Sequence of chain 1.H:
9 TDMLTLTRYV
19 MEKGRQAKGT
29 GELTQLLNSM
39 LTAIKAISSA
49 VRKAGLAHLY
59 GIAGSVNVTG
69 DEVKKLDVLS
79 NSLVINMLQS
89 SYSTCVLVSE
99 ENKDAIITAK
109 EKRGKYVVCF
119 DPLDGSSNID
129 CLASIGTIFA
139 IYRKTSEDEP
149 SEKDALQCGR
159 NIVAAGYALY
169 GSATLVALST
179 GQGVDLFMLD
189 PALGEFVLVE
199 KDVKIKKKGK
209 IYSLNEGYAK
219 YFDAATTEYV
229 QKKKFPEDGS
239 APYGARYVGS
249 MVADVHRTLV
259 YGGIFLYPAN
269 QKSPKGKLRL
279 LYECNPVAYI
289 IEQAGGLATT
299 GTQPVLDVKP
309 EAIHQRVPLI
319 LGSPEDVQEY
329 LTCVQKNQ

Sequence of chain 1.F:
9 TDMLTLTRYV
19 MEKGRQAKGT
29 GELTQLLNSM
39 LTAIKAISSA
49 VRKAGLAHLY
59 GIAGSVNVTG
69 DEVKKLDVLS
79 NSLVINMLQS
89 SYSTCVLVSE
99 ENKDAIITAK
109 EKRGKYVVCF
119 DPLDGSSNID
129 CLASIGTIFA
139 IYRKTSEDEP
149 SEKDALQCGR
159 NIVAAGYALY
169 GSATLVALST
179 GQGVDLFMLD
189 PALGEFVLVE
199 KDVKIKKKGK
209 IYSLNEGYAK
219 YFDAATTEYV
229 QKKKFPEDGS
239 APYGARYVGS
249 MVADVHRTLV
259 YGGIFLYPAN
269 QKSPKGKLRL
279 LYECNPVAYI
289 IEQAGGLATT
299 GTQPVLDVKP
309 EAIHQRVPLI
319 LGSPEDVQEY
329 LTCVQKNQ

Binding-site contacts:
Ligand atom C7 contacts residue GLY22 of chain 1.F at 3.4 Å.
Ligand atom N8 contacts residue GLY22 of chain 1.F at 2.9 Å (h-bond).
Ligand atom C12 contacts residue GLY22 of chain 1.F at 3.6 Å.
Ligand atom O18 contacts residue THR32 of chain 1.F at 2.6 Å (h-bond).
Ligand atom C20 contacts residue LYS21 of chain 1.F at 3.6 Å.
Ligand atom C3 contacts residue 96G1 of chain 1.W at 3.6 Å.
Ligand atom O16 contacts residue THR32 of chain 1.F at 2.9 Å (h-bond).
Ligand atom C7 contacts residue GLY29 of chain 1.F at 3.1 Å.
Ligand atom BR21 contacts residue GLY29 of chain 1.H at 3.7 Å.
Ligand atom C22 contacts residue GLN180 of chain 1.F at 3.6 Å.
Ligand atom C23 contacts residue GLN180 of chain 1.F at 3.4 Å.
Ligand atom C19 contacts residue ALA25 of chain 1.F at 3.6 Å (hydrophobic).
Ligand atom O16 contacts residue LEU31 of chain 1.F at 3.0 Å (h-bond).
Ligand atom N10 contacts residue 96G1 of chain 1.W at 3.0 Å.
Ligand atom O15 contacts residue THR28 of chain 1.F at 3.7 Å.
Ligand atom C3 contacts residue GLY22 of chain 1.F at 3.6 Å.
Ligand atom N4 contacts residue GLY27 of chain 1.F at 3.2 Å.
Ligand atom O16 contacts residue GLY29 of chain 1.F at 3.1 Å.
Ligand atom C11 contacts residue ARG23 of chain 1.F at 3.3 Å.
Ligand atom N4 contacts residue GLY22 of chain 1.F at 3.5 Å (h-bond).
Ligand atom BR21 contacts residue MET19 of chain 1.F at 3.7 Å.
Ligand atom O18 contacts residue GLY22 of chain 1.F at 3.7 Å.
Ligand atom O15 contacts residue GLY27 of chain 1.F at 3.6 Å.
Ligand atom S1 contacts residue GLY29 of chain 1.F at 3.5 Å (h-bond).
Ligand atom C11 contacts residue 96G1 of chain 1.W at 3.5 Å.
Ligand atom C14 contacts residue ARG23 of chain 1.F at 3.4 Å.
Ligand atom N8 contacts residue GLY29 of chain 1.F at 3.5 Å (h-bond).
Ligand atom C2 contacts residue GLY22 of chain 1.F at 3.6 Å.
Ligand atom C12 contacts residue THR32 of chain 1.F at 3.3 Å.
Ligand atom N8 contacts residue GLY27 of chain 1.F at 3.1 Å (h-bond).
Ligand atom C14 contacts residue 96G1 of chain 1.W at 3.1 Å.
Ligand atom O16 contacts residue GLU30 of chain 1.F at 3.3 Å (salt-bridge).
Ligand atom N4 contacts residue THR28 of chain 1.F at 3.6 Å (h-bond).
Ligand atom C9 contacts residue GLY22 of chain 1.F at 3.7 Å.
Ligand atom O18 contacts residue GLY29 of chain 1.F at 3.1 Å.
Ligand atom C7 contacts residue GLY27 of chain 1.F at 3.7 Å.
Ligand atom N4 contacts residue GLY29 of chain 1.F at 2.9 Å (h-bond).
Ligand atom C13 contacts residue GLY22 of chain 1.F at 3.6 Å.
Ligand atom O25 contacts residue GLN180 of chain 1.F at 3.0 Å.
Ligand atom C23 contacts residue THR178 of chain 1.F at 3.6 Å.

The protein below binds the small molecule below.
Small molecule (SMILES): COc1ccc(-c2ccc(S(=O)(=O)NC(=O)Nc3ncc(Br)s3)s2)cc1